Binding-site contacts:
Ligand atom C contacts residue MET110 of chain 1.A at 4.1 Å (hydrophobic).
Ligand atom CA contacts residue VAL148 of chain 1.A at 4.0 Å (hydrophobic).
Ligand atom C contacts residue SER85 of chain 1.A at 4.1 Å.
Ligand atom OXT contacts residue TYR75 of chain 1.A at 4.2 Å.
Ligand atom O contacts residue TYR77 of chain 1.A at 3.1 Å (h-bond).
Ligand atom OXT contacts residue SER85 of chain 1.A at 3.2 Å (h-bond).
Ligand atom OXT contacts residue MET110 of chain 1.A at 4.2 Å.
Ligand atom N contacts residue ARG115 of chain 1.A at 3.8 Å.
Ligand atom N contacts residue VAL148 of chain 1.A at 4.0 Å.
Ligand atom N contacts residue MET110 of chain 1.A at 4.3 Å.
Ligand atom CA contacts residue PHE146 of chain 1.A at 3.4 Å (hydrophobic).
Ligand atom CA contacts residue ASP108 of chain 1.A at 3.5 Å.
Ligand atom OXT contacts residue PHE87 of chain 1.A at 3.7 Å.
Ligand atom N contacts residue ASP108 of chain 1.A at 2.7 Å (salt-bridge).
Ligand atom OXT contacts residue ASP108 of chain 1.A at 3.5 Å (salt-bridge).
Ligand atom O contacts residue MET110 of chain 1.A at 3.5 Å.
Ligand atom OXT contacts residue PHE146 of chain 1.A at 4.1 Å.
Ligand atom C contacts residue TYR77 of chain 1.A at 4.0 Å (hydrophobic).
Ligand atom O contacts residue PHE146 of chain 1.A at 3.9 Å.
Ligand atom N contacts residue THR137 of chain 1.A at 4.4 Å.
Ligand atom CA contacts residue PHE87 of chain 1.A at 4.4 Å (hydrophobic).
Ligand atom C contacts residue ASP108 of chain 1.A at 3.8 Å.
Ligand atom C contacts residue PHE146 of chain 1.A at 3.8 Å (hydrophobic).
Ligand atom OXT contacts residue TYR77 of chain 1.A at 4.0 Å.

Sequence of chain 1.A:
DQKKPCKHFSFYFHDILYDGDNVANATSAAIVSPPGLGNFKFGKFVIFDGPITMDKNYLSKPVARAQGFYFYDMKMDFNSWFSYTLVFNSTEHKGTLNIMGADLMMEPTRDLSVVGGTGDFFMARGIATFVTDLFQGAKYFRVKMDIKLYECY

This small molecule binds to this protein.
Small molecule (SMILES): NCC(=O)O